The protein below binds the small molecule below.
Small molecule (SMILES): Nc1ncnc2c1ncn2[C@H]1C[C@H](O)[C@@H](COP(=O)(O)O)O1

Sequence of chain 50.A:
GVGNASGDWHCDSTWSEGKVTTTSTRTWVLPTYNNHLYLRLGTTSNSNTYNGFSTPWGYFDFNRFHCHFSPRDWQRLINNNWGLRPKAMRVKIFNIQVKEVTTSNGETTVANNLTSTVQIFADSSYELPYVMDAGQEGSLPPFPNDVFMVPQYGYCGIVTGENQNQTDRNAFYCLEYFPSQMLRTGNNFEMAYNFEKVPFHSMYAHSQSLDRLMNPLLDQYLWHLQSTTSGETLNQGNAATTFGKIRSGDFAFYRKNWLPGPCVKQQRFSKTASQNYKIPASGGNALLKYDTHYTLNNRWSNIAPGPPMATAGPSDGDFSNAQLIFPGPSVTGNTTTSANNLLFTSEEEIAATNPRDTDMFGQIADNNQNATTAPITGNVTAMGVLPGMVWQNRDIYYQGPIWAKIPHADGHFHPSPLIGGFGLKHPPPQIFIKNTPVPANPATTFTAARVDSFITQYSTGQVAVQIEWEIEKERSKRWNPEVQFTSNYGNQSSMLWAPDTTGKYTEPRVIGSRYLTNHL

Binding-site contacts:
Ligand atom C5 contacts residue SER629 of chain 41.A at 3.5 Å.
Ligand atom N1 contacts residue GLY636 of chain 41.A at 2.9 Å (h-bond).
Ligand atom O3' contacts residue PRO628 of chain 41.A at 4.1 Å.
Ligand atom N6 contacts residue GLY634 of chain 41.A at 3.8 Å.
Ligand atom C6 contacts residue PRO628 of chain 41.A at 2.8 Å (hydrophobic).
Ligand atom N7 contacts residue PRO628 of chain 41.A at 3.3 Å (h-bond).
Ligand atom C2' contacts residue HIS627 of chain 41.A at 3.2 Å.
Ligand atom N3 contacts residue PRO628 of chain 41.A at 3.5 Å (h-bond).
Ligand atom N9 contacts residue PRO628 of chain 41.A at 3.7 Å.
Ligand atom C4 contacts residue PRO628 of chain 41.A at 3.0 Å (hydrophobic).
Ligand atom C1' contacts residue HIS627 of chain 41.A at 4.3 Å.
Ligand atom N6 contacts residue SER629 of chain 41.A at 3.0 Å (h-bond).
Ligand atom N7 contacts residue PRO412 of chain 41.A at 4.3 Å.
Ligand atom C2' contacts residue PRO628 of chain 41.A at 3.6 Å (hydrophobic).
Ligand atom N9 contacts residue PRO412 of chain 41.A at 4.2 Å.
Ligand atom C2 contacts residue PRO628 of chain 41.A at 3.5 Å (hydrophobic).
Ligand atom N6 contacts residue GLY636 of chain 41.A at 3.2 Å (h-bond).
Ligand atom N1 contacts residue PRO628 of chain 41.A at 3.2 Å (h-bond).
Ligand atom C6 contacts residue PRO412 of chain 41.A at 4.3 Å (hydrophobic).
Ligand atom C8 contacts residue HIS627 of chain 41.A at 3.5 Å.
Ligand atom N1 contacts residue VAL411 of chain 41.A at 4.3 Å.
Ligand atom C3' contacts residue HIS627 of chain 41.A at 4.3 Å.
Ligand atom C6 contacts residue SER629 of chain 41.A at 3.5 Å.
Ligand atom C1' contacts residue PRO628 of chain 41.A at 3.9 Å (hydrophobic).
Ligand atom N7 contacts residue SER629 of chain 41.A at 3.1 Å (h-bond).
Ligand atom C8 contacts residue PRO628 of chain 41.A at 3.8 Å (hydrophobic).
Ligand atom N6 contacts residue PRO628 of chain 41.A at 3.4 Å (h-bond).
Ligand atom C5 contacts residue PRO412 of chain 41.A at 4.2 Å (hydrophobic).
Ligand atom N7 contacts residue HIS627 of chain 41.A at 4.1 Å.
Ligand atom O2P contacts residue ASP623 of chain 50.A at 3.2 Å (salt-bridge).
Ligand atom C8 contacts residue PRO412 of chain 41.A at 4.3 Å (hydrophobic).
Ligand atom O1P contacts residue HIS625 of chain 50.A at 2.8 Å (h-bond).
Ligand atom C2 contacts residue GLY636 of chain 41.A at 3.2 Å.
Ligand atom C6 contacts residue GLY636 of chain 41.A at 3.6 Å.
Ligand atom C4 contacts residue PRO412 of chain 41.A at 4.1 Å (hydrophobic).
Ligand atom P contacts residue HIS625 of chain 50.A at 3.9 Å.
Ligand atom N6 contacts residue PHE635 of chain 41.A at 3.7 Å.
Ligand atom N7 contacts residue ASN606 of chain 41.A at 4.2 Å.
Ligand atom C5 contacts residue PRO628 of chain 41.A at 2.7 Å (hydrophobic).
Ligand atom C8 contacts residue SER629 of chain 41.A at 4.2 Å.

Sequence of chain 41.A:
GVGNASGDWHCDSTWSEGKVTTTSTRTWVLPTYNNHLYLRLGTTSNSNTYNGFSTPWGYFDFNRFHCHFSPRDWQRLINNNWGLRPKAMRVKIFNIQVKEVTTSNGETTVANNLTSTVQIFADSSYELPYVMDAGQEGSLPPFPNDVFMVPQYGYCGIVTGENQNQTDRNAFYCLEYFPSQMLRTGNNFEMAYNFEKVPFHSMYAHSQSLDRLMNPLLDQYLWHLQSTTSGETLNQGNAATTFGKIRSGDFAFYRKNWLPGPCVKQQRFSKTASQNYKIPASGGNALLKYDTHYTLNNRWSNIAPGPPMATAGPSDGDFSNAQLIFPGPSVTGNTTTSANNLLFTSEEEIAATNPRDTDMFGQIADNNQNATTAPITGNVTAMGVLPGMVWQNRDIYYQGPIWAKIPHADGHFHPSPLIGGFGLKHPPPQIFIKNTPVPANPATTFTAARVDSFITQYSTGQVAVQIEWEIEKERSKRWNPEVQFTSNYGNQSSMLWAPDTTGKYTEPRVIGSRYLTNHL